The protein below binds the small molecule below.
Small molecule (SMILES): CC(=O)C(=O)O

Sequence of chain 1.A:
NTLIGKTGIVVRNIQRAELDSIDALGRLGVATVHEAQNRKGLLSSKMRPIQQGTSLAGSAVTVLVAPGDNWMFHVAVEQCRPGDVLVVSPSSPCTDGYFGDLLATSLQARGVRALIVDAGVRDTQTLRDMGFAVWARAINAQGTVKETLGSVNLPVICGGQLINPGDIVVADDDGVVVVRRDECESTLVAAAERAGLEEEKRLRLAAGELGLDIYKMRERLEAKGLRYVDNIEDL

Binding-site contacts:
Ligand atom C contacts residue MG1 of chain 1.B at 2.9 Å.
Ligand atom CA contacts residue ARG123 of chain 1.A at 3.8 Å.
Ligand atom C contacts residue ASP102 of chain 1.A at 3.6 Å.
Ligand atom O3 contacts residue GLY101 of chain 1.A at 3.8 Å.
Ligand atom OXT contacts residue LEU103 of chain 1.A at 3.0 Å (h-bond).
Ligand atom CB contacts residue PHE100 of chain 1.A at 3.5 Å (hydrophobic).
Ligand atom C contacts residue LEU104 of chain 1.A at 4.1 Å (hydrophobic).
Ligand atom O3 contacts residue MG1 of chain 1.B at 2.1 Å.
Ligand atom CA contacts residue GLY101 of chain 1.A at 3.2 Å.
Ligand atom CA contacts residue ASP102 of chain 1.A at 4.5 Å.
Ligand atom O contacts residue GLY101 of chain 1.A at 3.1 Å (h-bond).
Ligand atom O contacts residue LEU104 of chain 1.A at 3.0 Å (h-bond).
Ligand atom CA contacts residue MG1 of chain 1.B at 2.8 Å.
Ligand atom O contacts residue PHE100 of chain 1.A at 4.2 Å.
Ligand atom O contacts residue ASP102 of chain 1.A at 3.9 Å.
Ligand atom O3 contacts residue ARG123 of chain 1.A at 2.8 Å (salt-bridge).
Ligand atom O contacts residue LEU103 of chain 1.A at 3.5 Å (h-bond).
Ligand atom CB contacts residue ARG123 of chain 1.A at 4.1 Å.
Ligand atom CA contacts residue PHE100 of chain 1.A at 3.9 Å (hydrophobic).
Ligand atom OXT contacts residue LEU104 of chain 1.A at 4.3 Å.
Ligand atom CB contacts residue GLY101 of chain 1.A at 3.3 Å.
Ligand atom CB contacts residue LEU104 of chain 1.A at 4.2 Å (hydrophobic).
Ligand atom CB contacts residue ASN71 of chain 1.A at 4.1 Å.
Ligand atom O contacts residue MG1 of chain 1.B at 4.1 Å.
Ligand atom O3 contacts residue ASP124 of chain 1.A at 3.2 Å (salt-bridge).
Ligand atom OXT contacts residue MG1 of chain 1.B at 2.1 Å.
Ligand atom OXT contacts residue ASP124 of chain 1.A at 3.0 Å (salt-bridge).
Ligand atom C contacts residue ASP124 of chain 1.A at 3.7 Å.
Ligand atom O3 contacts residue PHE100 of chain 1.A at 4.4 Å.
Ligand atom CB contacts residue MG1 of chain 1.B at 4.3 Å.
Ligand atom C contacts residue PHE100 of chain 1.A at 4.2 Å (hydrophobic).
Ligand atom C contacts residue LEU103 of chain 1.A at 3.7 Å (hydrophobic).
Ligand atom CA contacts residue ASP124 of chain 1.A at 3.8 Å.
Ligand atom CB contacts residue TYR99 of chain 1.A at 3.8 Å (hydrophobic).
Ligand atom OXT contacts residue GLY101 of chain 1.A at 3.3 Å.
Ligand atom C contacts residue GLY101 of chain 1.A at 3.2 Å.
Ligand atom OXT contacts residue ASP102 of chain 1.A at 3.1 Å (salt-bridge).